Sequence of chain 1.G:
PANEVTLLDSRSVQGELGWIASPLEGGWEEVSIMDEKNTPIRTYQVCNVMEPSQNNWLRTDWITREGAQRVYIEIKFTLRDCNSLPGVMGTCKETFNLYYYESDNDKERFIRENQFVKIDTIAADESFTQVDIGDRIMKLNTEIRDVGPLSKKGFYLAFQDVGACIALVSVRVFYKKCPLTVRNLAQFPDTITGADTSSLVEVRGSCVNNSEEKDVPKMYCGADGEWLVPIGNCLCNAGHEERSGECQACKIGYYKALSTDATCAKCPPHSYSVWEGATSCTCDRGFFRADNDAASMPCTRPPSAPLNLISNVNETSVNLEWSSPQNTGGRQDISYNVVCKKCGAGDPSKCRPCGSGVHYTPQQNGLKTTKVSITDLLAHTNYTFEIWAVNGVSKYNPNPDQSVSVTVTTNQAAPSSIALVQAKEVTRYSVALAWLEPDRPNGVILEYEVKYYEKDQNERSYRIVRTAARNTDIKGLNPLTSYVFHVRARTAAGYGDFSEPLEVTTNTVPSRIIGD

Binding-site contacts:
Ligand atom C8 contacts residue HIS381 of chain 1.G at 2.7 Å.
Ligand atom O7 contacts residue THR382 of chain 1.G at 4.4 Å.
Ligand atom C6 contacts residue ASN383 of chain 1.G at 3.7 Å.
Ligand atom C5 contacts residue ASN383 of chain 1.G at 3.5 Å.
Ligand atom C3 contacts residue ASN383 of chain 1.G at 3.8 Å.
Ligand atom C7 contacts residue HIS381 of chain 1.G at 3.9 Å.
Ligand atom C6 contacts residue GLY345 of chain 1.G at 4.4 Å.
Ligand atom C8 contacts residue THR410 of chain 1.G at 4.2 Å.
Ligand atom C8 contacts residue ASN383 of chain 1.G at 4.0 Å.
Ligand atom O7 contacts residue HIS381 of chain 1.G at 4.2 Å.
Ligand atom O6 contacts residue ALA346 of chain 1.G at 4.0 Å.
Ligand atom O7 contacts residue ASN383 of chain 1.G at 3.5 Å (h-bond).
Ligand atom C7 contacts residue ASN383 of chain 1.G at 3.4 Å.
Ligand atom C1 contacts residue ASN383 of chain 1.G at 1.4 Å.
Ligand atom O6 contacts residue GLY345 of chain 1.G at 3.4 Å (h-bond).
Ligand atom O5 contacts residue ASN383 of chain 1.G at 2.5 Å (h-bond).
Ligand atom C2 contacts residue ASN383 of chain 1.G at 2.6 Å.
Ligand atom O6 contacts residue ASN383 of chain 1.G at 3.7 Å.
Ligand atom C1 contacts residue THR410 of chain 1.G at 4.4 Å.
Ligand atom C4 contacts residue ASN383 of chain 1.G at 4.0 Å.
Ligand atom C8 contacts residue THR382 of chain 1.G at 4.4 Å.
Ligand atom N2 contacts residue ASN383 of chain 1.G at 3.2 Å (h-bond).

The protein below binds the small molecule below.
Small molecule (SMILES): CC(=O)N[C@H]1[C@H](O[C@H]2[C@H](O)[C@@H](NC(C)=O)CO[C@@H]2CO)O[C@H](CO)[C@@H](O)[C@@H]1O